Binding-site contacts:
Ligand atom C4' contacts residue SER87 of chain 2.O at 3.3 Å.
Ligand atom O2' contacts residue ASN155 of chain 1.M at 2.2 Å (h-bond).
Ligand atom OP2 contacts residue ARG58 of chain 2.O at 3.4 Å.
Ligand atom C2 contacts residue PHE305 of chain 2.M at 3.5 Å (hydrophobic).
Ligand atom P contacts residue ARG58 of chain 2.O at 3.4 Å.
Ligand atom O2' contacts residue ARG184 of chain 2.O at 3.2 Å.
Ligand atom O2 contacts residue PHE305 of chain 2.M at 3.3 Å.
Ligand atom OP1 contacts residue HIS179 of chain 1.M at 3.3 Å.
Ligand atom N3 contacts residue PHE305 of chain 2.M at 3.5 Å.
Ligand atom O2' contacts residue LYS60 of chain 2.O at 3.7 Å.
Ligand atom OP2 contacts residue ARG58 of chain 2.O at 3.3 Å (salt-bridge).
Ligand atom C5' contacts residue ASP220 of chain 2.O at 3.6 Å.
Ligand atom C5' contacts residue SER87 of chain 2.O at 3.6 Å.
Ligand atom O3' contacts residue ASP220 of chain 2.O at 3.5 Å (salt-bridge).
Ligand atom OP1 contacts residue ARG58 of chain 2.O at 2.8 Å (salt-bridge).
Ligand atom O4' contacts residue LYS302 of chain 2.M at 3.3 Å.
Ligand atom O2' contacts residue HIS223 of chain 2.O at 3.0 Å (h-bond).
Ligand atom C5' contacts residue THR89 of chain 2.O at 3.4 Å.
Ligand atom O2' contacts residue SER87 of chain 2.O at 3.4 Å (h-bond).
Ligand atom O3' contacts residue LYS60 of chain 2.O at 3.4 Å.
Ligand atom OP1 contacts residue PHE57 of chain 2.O at 2.9 Å (h-bond).
Ligand atom P contacts residue THR89 of chain 2.O at 3.6 Å.
Ligand atom OP1 contacts residue THR89 of chain 2.O at 2.6 Å (h-bond).
Ligand atom C2' contacts residue ASN155 of chain 1.M at 3.4 Å.
Ligand atom N2 contacts residue GLU159 of chain 1.M at 2.7 Å (salt-bridge).
Ligand atom C5' contacts residue ARG58 of chain 2.O at 3.2 Å.
Ligand atom O3' contacts residue LYS221 of chain 2.O at 3.6 Å.
Ligand atom OP1 contacts residue LYS221 of chain 2.O at 3.6 Å (salt-bridge).
Ligand atom C5' contacts residue HIS179 of chain 1.M at 3.5 Å.
Ligand atom OP1 contacts residue ASP220 of chain 2.O at 3.1 Å (salt-bridge).
Ligand atom O4' contacts residue SAH1 of chain 2.R at 3.6 Å.
Ligand atom O2' contacts residue LYS182 of chain 2.O at 3.4 Å (salt-bridge).
Ligand atom O2' contacts residue GLU116 of chain 2.O at 2.8 Å (salt-bridge).
Ligand atom O4' contacts residue ASN155 of chain 1.M at 3.3 Å (h-bond).
Ligand atom O3' contacts residue HIS179 of chain 1.M at 2.8 Å (h-bond).
Ligand atom O4' contacts residue SER87 of chain 2.O at 3.1 Å (h-bond).
Ligand atom O2' contacts residue HIS179 of chain 1.M at 3.1 Å (h-bond).
Ligand atom OP1 contacts residue ARG58 of chain 2.O at 2.5 Å (salt-bridge).
Ligand atom O2 contacts residue ASN155 of chain 1.M at 3.6 Å.
Ligand atom O4' contacts residue HIS223 of chain 2.O at 3.7 Å.

This protein binds this small molecule.
Small molecule (SMILES): Nc1ccn([C@@H]2O[C@H](CO)[C@@H](O[P](=O)(O)OC[C@H]3O[C@@H](n4ccc(N)nc4=O)[C@H](O)[C@@H]3O[P](=O)(O)OC[C@H]3O[C@@H](n4cnc5c(N)ncnc54)[C@H](O)[C@@H]3O[P](=O)(O)OC[C@H]3O[C@@H](n4ccc(=O)[nH]c4=O)[C@H](O)[C@@H]3O[P](=O)(O)OC[C@H]3O[C@@H](n4cnc5c(=O)nc(N)[nH]c54)[C@H](O)[C@@H]3O[P](=O)(O)OC[C@H]3O[C@@H](n4cnc5c(N)ncnc54)[C@H](O)[C@@H]3O[P](=O)(O)OC[C@H]3O[C@@H](n4cnc5c(=O)nc(N)[nH]c54)[C@H](O)[C@@H]3O[P](=O)(O)OC[C@H]3O[C@@H](n4ccc(=O)[nH]c4=O)[C@H](O)[C@@H]3O[P](=O)(O)OC[C@H]3O[C@@H](n4cnc5c(=O)nc(N)[nH]c54)[C@H](O)[C@@H]3O)[C@H]2O)c(=O)n1

Sequence of chain 2.O:
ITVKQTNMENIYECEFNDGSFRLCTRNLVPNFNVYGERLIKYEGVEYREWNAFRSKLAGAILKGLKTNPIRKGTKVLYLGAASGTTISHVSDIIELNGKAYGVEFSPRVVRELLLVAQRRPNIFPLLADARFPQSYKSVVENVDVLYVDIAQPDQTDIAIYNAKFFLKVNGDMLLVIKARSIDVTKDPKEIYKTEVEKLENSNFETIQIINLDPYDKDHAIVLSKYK

Sequence of chain 1.M:
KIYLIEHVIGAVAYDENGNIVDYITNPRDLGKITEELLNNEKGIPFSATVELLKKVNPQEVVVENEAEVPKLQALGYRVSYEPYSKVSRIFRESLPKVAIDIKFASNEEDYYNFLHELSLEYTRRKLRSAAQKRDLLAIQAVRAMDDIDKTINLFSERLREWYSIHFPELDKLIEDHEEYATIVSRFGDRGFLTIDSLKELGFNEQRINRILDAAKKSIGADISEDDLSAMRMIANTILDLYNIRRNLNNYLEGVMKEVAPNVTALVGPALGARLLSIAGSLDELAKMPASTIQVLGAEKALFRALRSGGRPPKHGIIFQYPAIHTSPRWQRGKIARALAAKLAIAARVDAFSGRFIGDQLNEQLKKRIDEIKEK

Sequence of chain 2.M:
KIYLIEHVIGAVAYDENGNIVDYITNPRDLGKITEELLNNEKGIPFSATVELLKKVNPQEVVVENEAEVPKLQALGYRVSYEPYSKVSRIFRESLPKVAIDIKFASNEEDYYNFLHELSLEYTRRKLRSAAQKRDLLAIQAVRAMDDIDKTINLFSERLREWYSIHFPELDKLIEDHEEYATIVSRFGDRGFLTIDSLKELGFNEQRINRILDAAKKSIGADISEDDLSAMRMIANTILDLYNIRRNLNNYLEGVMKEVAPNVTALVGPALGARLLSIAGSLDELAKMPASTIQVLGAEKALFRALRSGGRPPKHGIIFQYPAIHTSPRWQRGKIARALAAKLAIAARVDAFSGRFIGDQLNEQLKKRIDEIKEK